Sequence of chain 1.A:
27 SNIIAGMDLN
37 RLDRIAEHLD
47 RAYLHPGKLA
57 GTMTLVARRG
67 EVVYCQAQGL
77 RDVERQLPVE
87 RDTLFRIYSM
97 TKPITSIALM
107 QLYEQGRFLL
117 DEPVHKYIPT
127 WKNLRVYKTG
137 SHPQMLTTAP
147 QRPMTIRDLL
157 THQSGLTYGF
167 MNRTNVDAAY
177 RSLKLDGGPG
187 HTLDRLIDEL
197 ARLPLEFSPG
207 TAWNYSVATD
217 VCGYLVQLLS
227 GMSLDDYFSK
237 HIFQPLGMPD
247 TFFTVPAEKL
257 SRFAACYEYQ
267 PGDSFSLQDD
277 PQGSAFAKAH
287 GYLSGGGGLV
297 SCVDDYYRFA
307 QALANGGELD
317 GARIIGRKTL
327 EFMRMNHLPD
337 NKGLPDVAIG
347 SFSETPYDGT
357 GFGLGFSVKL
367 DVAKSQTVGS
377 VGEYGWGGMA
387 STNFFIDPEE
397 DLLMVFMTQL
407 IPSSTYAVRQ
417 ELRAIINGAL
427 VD

Binding-site contacts:
Ligand atom O01 contacts residue TYR94 of chain 1.A at 3.3 Å.
Ligand atom C12 contacts residue PHE166 of chain 1.A at 4.0 Å (hydrophobic).
Ligand atom P01 contacts residue TYR211 of chain 1.A at 3.2 Å.
Ligand atom O02 contacts residue SER95 of chain 1.A at 2.7 Å (h-bond).
Ligand atom C06 contacts residue GLY383 of chain 1.A at 3.9 Å.
Ligand atom C12 contacts residue MET385 of chain 1.A at 3.1 Å (hydrophobic).
Ligand atom C05 contacts residue SER95 of chain 1.A at 3.8 Å.
Ligand atom C03 contacts residue TYR164 of chain 1.A at 3.9 Å (hydrophobic).
Ligand atom O01 contacts residue MET385 of chain 1.A at 2.7 Å (h-bond).
Ligand atom C01 contacts residue TYR211 of chain 1.A at 4.0 Å (hydrophobic).
Ligand atom C10 contacts residue ARG415 of chain 1.A at 3.8 Å.
Ligand atom O01 contacts residue GLY384 of chain 1.A at 3.5 Å.
Ligand atom P01 contacts residue MET385 of chain 1.A at 3.9 Å.
Ligand atom C09 contacts residue ASN389 of chain 1.A at 3.3 Å.
Ligand atom C02 contacts residue SER95 of chain 1.A at 2.9 Å.
Ligand atom C03 contacts residue MET385 of chain 1.A at 4.0 Å (hydrophobic).
Ligand atom O01 contacts residue SER95 of chain 1.A at 2.5 Å (h-bond).
Ligand atom C07 contacts residue TYR353 of chain 1.A at 3.6 Å (hydrophobic).
Ligand atom C05 contacts residue GLY384 of chain 1.A at 3.9 Å.
Ligand atom C04 contacts residue SER409 of chain 1.A at 3.4 Å.
Ligand atom C06 contacts residue TRP382 of chain 1.A at 3.9 Å (hydrophobic).
Ligand atom C11 contacts residue TYR164 of chain 1.A at 3.6 Å (hydrophobic).
Ligand atom C05 contacts residue MET385 of chain 1.A at 3.3 Å (hydrophobic).
Ligand atom C03 contacts residue GLY293 of chain 1.A at 4.0 Å.
Ligand atom C14 contacts residue MET385 of chain 1.A at 4.0 Å (hydrophobic).
Ligand atom C10 contacts residue THR388 of chain 1.A at 3.2 Å.
Ligand atom P01 contacts residue LYS98 of chain 1.A at 3.8 Å.
Ligand atom O02 contacts residue TYR211 of chain 1.A at 2.7 Å (h-bond).
Ligand atom C01 contacts residue SER409 of chain 1.A at 3.8 Å.
Ligand atom C09 contacts residue ARG415 of chain 1.A at 3.4 Å.
Ligand atom C10 contacts residue ASN389 of chain 1.A at 3.4 Å.
Ligand atom C02 contacts residue PHE166 of chain 1.A at 4.0 Å (hydrophobic).
Ligand atom C05 contacts residue TYR211 of chain 1.A at 3.8 Å (hydrophobic).
Ligand atom C07 contacts residue GLY383 of chain 1.A at 3.8 Å.
Ligand atom C08 contacts residue SER409 of chain 1.A at 3.6 Å.
Ligand atom C08 contacts residue GLY383 of chain 1.A at 4.0 Å.
Ligand atom C03 contacts residue SER95 of chain 1.A at 3.2 Å.
Ligand atom P01 contacts residue SER95 of chain 1.A at 1.6 Å.
Ligand atom C04 contacts residue GLY383 of chain 1.A at 3.9 Å.
Ligand atom C10 contacts residue SER409 of chain 1.A at 3.7 Å.

This small molecule binds to this protein.
Small molecule (SMILES): CCCCCCCCOP(=O)(O)CCCCCC